Sequence of chain 1.A:
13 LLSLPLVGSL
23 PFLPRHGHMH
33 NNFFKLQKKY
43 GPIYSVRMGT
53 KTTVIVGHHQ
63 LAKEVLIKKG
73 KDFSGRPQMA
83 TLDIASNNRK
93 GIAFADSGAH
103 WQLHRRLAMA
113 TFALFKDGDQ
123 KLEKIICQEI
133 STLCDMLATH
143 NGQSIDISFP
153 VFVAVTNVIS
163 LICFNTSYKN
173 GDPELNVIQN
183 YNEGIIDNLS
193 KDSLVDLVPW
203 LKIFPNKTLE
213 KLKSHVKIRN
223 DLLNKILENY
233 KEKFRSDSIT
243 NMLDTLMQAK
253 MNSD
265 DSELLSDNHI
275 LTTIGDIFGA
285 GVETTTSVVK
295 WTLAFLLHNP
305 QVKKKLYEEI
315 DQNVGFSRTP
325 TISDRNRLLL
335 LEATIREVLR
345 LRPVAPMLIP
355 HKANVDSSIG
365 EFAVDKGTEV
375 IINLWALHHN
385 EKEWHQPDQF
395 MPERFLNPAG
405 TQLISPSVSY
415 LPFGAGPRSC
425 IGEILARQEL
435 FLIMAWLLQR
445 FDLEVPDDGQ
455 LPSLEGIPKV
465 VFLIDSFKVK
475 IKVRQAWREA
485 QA

The protein below binds the small molecule below.
Small molecule (SMILES): C[C@]12CC[C@H](O)C[C@@H]1/C(=N/O)C[C@@H]1[C@@H]2CC[C@]2(C)C(c3cccnc3)=CC[C@@H]12

Binding-site contacts:
Ligand atom N17 contacts residue ARG221 of chain 1.A at 3.3 Å (salt-bridge).
Ligand atom O6 contacts residue ILE187 of chain 1.A at 3.3 Å.
Ligand atom N17 contacts residue ALA87 of chain 1.A at 3.9 Å.
Ligand atom C32 contacts residue VAL465 of chain 1.A at 4.0 Å (hydrophobic).
Ligand atom C16 contacts residue ASP280 of chain 1.A at 4.0 Å.
Ligand atom C34 contacts residue ALA95 of chain 1.A at 3.4 Å (hydrophobic).
Ligand atom C28 contacts residue ALA284 of chain 1.A at 4.0 Å (hydrophobic).
Ligand atom C4 contacts residue ASN184 of chain 1.A at 3.5 Å.
Ligand atom C15 contacts residue ASP280 of chain 1.A at 3.4 Å.
Ligand atom O18 contacts residue ALA87 of chain 1.A at 3.0 Å (h-bond).
Ligand atom C3 contacts residue ILE187 of chain 1.A at 4.1 Å (hydrophobic).
Ligand atom C20 contacts residue ALA284 of chain 1.A at 3.9 Å (hydrophobic).
Ligand atom C11 contacts residue ILE187 of chain 1.A at 3.9 Å (hydrophobic).
Ligand atom N17 contacts residue ASP280 of chain 1.A at 3.7 Å.
Ligand atom C33 contacts residue ALA284 of chain 1.A at 4.0 Å (hydrophobic).
Ligand atom C8 contacts residue ILE188 of chain 1.A at 3.9 Å (hydrophobic).
Ligand atom C31 contacts residue VAL465 of chain 1.A at 4.0 Å (hydrophobic).
Ligand atom C23 contacts residue VAL464 of chain 1.A at 3.7 Å (hydrophobic).
Ligand atom O18 contacts residue PHE96 of chain 1.A at 3.8 Å.
Ligand atom O6 contacts residue ASN184 of chain 1.A at 2.9 Å (h-bond).
Ligand atom C30 contacts residue VAL348 of chain 1.A at 3.7 Å (hydrophobic).
Ligand atom C30 contacts residue HEM1 of chain 1.E at 3.5 Å.
Ligand atom C9 contacts residue ILE188 of chain 1.A at 4.0 Å (hydrophobic).
Ligand atom C33 contacts residue ALA95 of chain 1.A at 3.5 Å (hydrophobic).
Ligand atom N29 contacts residue HEM1 of chain 1.E at 2.5 Å.
Ligand atom C20 contacts residue ASP280 of chain 1.A at 4.1 Å.
Ligand atom C28 contacts residue HEM1 of chain 1.E at 3.1 Å.
Ligand atom C8 contacts residue ASN184 of chain 1.A at 3.9 Å.
Ligand atom C31 contacts residue VAL348 of chain 1.A at 3.8 Å (hydrophobic).
Ligand atom C28 contacts residue THR288 of chain 1.A at 4.0 Å.
Ligand atom O18 contacts residue ARG221 of chain 1.A at 4.1 Å.
Ligand atom O18 contacts residue ASP280 of chain 1.A at 4.0 Å.
Ligand atom C23 contacts residue PHE96 of chain 1.A at 3.5 Å (hydrophobic).
Ligand atom C26 contacts residue ALA284 of chain 1.A at 3.9 Å (hydrophobic).
Ligand atom C30 contacts residue THR288 of chain 1.A at 3.8 Å.
Ligand atom N29 contacts residue THR288 of chain 1.A at 3.7 Å.
Ligand atom C12 contacts residue ALA284 of chain 1.A at 4.1 Å (hydrophobic).
Ligand atom C34 contacts residue ASP280 of chain 1.A at 4.1 Å.
Ligand atom O6 contacts residue TYR183 of chain 1.A at 3.8 Å.
Ligand atom C1 contacts residue GLY283 of chain 1.A at 4.0 Å.